Sequence of chain 1.E:
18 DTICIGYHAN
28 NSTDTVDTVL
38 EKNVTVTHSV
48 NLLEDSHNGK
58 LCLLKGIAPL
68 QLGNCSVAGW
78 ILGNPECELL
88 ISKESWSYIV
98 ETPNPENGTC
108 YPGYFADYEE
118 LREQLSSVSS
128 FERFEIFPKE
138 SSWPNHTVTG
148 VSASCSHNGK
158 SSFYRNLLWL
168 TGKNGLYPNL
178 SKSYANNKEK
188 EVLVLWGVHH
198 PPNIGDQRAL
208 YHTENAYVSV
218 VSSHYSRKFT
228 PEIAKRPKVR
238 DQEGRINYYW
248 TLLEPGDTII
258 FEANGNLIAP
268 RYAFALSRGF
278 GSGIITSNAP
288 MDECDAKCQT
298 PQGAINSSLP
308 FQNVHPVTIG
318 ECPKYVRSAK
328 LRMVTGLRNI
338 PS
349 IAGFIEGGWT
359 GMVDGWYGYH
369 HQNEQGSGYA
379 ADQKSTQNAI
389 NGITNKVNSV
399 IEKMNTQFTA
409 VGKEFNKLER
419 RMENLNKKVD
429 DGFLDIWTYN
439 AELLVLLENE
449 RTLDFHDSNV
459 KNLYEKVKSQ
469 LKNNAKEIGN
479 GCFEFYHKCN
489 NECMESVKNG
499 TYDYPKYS

The protein below binds the small molecule below.
Small molecule (SMILES): CC(=O)N[C@H]1[C@H](O[C@H]2[C@H](O)[C@@H](NC(C)=O)CO[C@@H]2CO)O[C@H](CO)[C@@H](O[C@@H]2O[C@H](CO)[C@@H](O)[C@H](O)[C@@H]2O)[C@@H]1O

Binding-site contacts:
Ligand atom C7 contacts residue GLU83 of chain 1.E at 4.1 Å.
Ligand atom C7 contacts residue ASN104 of chain 1.E at 3.1 Å.
Ligand atom O7 contacts residue GLU103 of chain 1.E at 4.5 Å.
Ligand atom C1 contacts residue ASN104 of chain 1.E at 1.4 Å.
Ligand atom N2 contacts residue ARG237 of chain 1.E at 4.2 Å.
Ligand atom C8 contacts residue SER153 of chain 1.E at 4.2 Å.
Ligand atom C8 contacts residue SER151 of chain 1.E at 4.3 Å.
Ligand atom O7 contacts residue ASN81 of chain 1.E at 4.1 Å.
Ligand atom C1 contacts residue GLU83 of chain 1.E at 4.2 Å.
Ligand atom O6 contacts residue ASN71 of chain 1.E at 3.8 Å.
Ligand atom C8 contacts residue GLU83 of chain 1.E at 3.8 Å.
Ligand atom O6 contacts residue GLU103 of chain 1.E at 3.4 Å.
Ligand atom C7 contacts residue ARG237 of chain 1.E at 3.8 Å.
Ligand atom C3 contacts residue ASN104 of chain 1.E at 3.8 Å.
Ligand atom C6 contacts residue GLU103 of chain 1.E at 3.9 Å.
Ligand atom N2 contacts residue GLU83 of chain 1.E at 3.9 Å.
Ligand atom C8 contacts residue ARG237 of chain 1.E at 4.1 Å.
Ligand atom C1 contacts residue GLU103 of chain 1.E at 4.2 Å.
Ligand atom O5 contacts residue GLU103 of chain 1.E at 3.7 Å.
Ligand atom C8 contacts residue ASN81 of chain 1.E at 3.4 Å.
Ligand atom C8 contacts residue CYS152 of chain 1.E at 4.4 Å (hydrophobic).
Ligand atom C7 contacts residue ASN81 of chain 1.E at 4.1 Å.
Ligand atom O3 contacts residue ARG237 of chain 1.E at 3.9 Å.
Ligand atom O7 contacts residue ASN104 of chain 1.E at 2.9 Å (h-bond).
Ligand atom C8 contacts residue ASN104 of chain 1.E at 4.4 Å.
Ligand atom C2 contacts residue ASN104 of chain 1.E at 2.5 Å.
Ligand atom C2 contacts residue ARG237 of chain 1.E at 4.3 Å.
Ligand atom C8 contacts residue CYS107 of chain 1.E at 3.8 Å (hydrophobic).
Ligand atom O5 contacts residue ASN104 of chain 1.E at 2.3 Å (h-bond).
Ligand atom C5 contacts residue GLU103 of chain 1.E at 4.5 Å.
Ligand atom N2 contacts residue ASN104 of chain 1.E at 2.9 Å (h-bond).
Ligand atom C4 contacts residue ASN104 of chain 1.E at 4.2 Å.
Ligand atom C5 contacts residue ASN104 of chain 1.E at 3.6 Å.
Ligand atom C7 contacts residue CYS107 of chain 1.E at 4.3 Å (hydrophobic).
Ligand atom O7 contacts residue CYS107 of chain 1.E at 4.1 Å.
Ligand atom C6 contacts residue ARG237 of chain 1.E at 4.4 Å.
Ligand atom O7 contacts residue ARG237 of chain 1.E at 3.8 Å.